Binding-site contacts:
Ligand atom C1 contacts residue ASN240 of chain 46.F at 1.5 Å.
Ligand atom C7 contacts residue ASN240 of chain 46.F at 3.2 Å.
Ligand atom O7 contacts residue GLY239 of chain 46.F at 3.6 Å.
Ligand atom O7 contacts residue ASN240 of chain 46.F at 3.0 Å (h-bond).
Ligand atom C2 contacts residue ASN240 of chain 46.F at 2.5 Å.
Ligand atom C3 contacts residue ASN240 of chain 46.F at 3.7 Å.
Ligand atom C4 contacts residue ASN240 of chain 46.F at 4.3 Å.
Ligand atom O5 contacts residue ASN240 of chain 46.F at 2.4 Å (h-bond).
Ligand atom C5 contacts residue ASN240 of chain 46.F at 3.7 Å.
Ligand atom N2 contacts residue ASN240 of chain 46.F at 2.8 Å (h-bond).
Ligand atom C8 contacts residue ASN240 of chain 46.F at 3.9 Å.

This small molecule binds to this protein.
Small molecule (SMILES): CC(=O)N[C@@H]1[C@@H](O)[C@H](O)[C@@H](CO)O[C@H]1O

Sequence of chain 46.F:
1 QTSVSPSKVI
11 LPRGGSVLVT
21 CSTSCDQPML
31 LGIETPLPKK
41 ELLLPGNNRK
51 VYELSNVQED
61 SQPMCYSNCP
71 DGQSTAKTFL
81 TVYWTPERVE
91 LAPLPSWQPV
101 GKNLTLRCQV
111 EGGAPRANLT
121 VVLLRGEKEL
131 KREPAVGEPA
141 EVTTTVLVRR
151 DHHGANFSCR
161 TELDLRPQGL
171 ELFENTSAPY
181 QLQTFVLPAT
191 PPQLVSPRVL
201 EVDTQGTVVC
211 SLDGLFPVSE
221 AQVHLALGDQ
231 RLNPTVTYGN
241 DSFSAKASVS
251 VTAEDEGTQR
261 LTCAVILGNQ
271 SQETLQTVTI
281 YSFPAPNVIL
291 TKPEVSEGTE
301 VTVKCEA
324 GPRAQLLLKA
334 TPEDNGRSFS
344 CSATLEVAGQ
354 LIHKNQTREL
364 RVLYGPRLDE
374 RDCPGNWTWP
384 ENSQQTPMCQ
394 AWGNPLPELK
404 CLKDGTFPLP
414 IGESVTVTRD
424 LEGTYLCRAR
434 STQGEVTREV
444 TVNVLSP